Binding-site contacts:
Ligand atom O4 contacts residue GLN222 of chain 1.B at 2.5 Å (h-bond).
Ligand atom C2 contacts residue ASN83 of chain 1.B at 3.4 Å.
Ligand atom O5 contacts residue GLU221 of chain 1.B at 3.1 Å (salt-bridge).
Ligand atom C3 contacts residue GLY105 of chain 1.B at 3.6 Å.
Ligand atom O2 contacts residue ASP136 of chain 1.B at 2.4 Å (salt-bridge).
Ligand atom C5 contacts residue GLU221 of chain 1.B at 3.6 Å.
Ligand atom O3 contacts residue GLY104 of chain 1.B at 3.4 Å.
Ligand atom O3 contacts residue ASN83 of chain 1.B at 3.1 Å (h-bond).
Ligand atom O6 contacts residue GLN222 of chain 1.B at 3.1 Å (h-bond).
Ligand atom C4 contacts residue ASP86 of chain 1.B at 3.3 Å.
Ligand atom O4 contacts residue SER45 of chain 1.B at 3.2 Å (h-bond).
Ligand atom O2 contacts residue ASN83 of chain 1.B at 3.1 Å (h-bond).
Ligand atom O6 contacts residue ASP86 of chain 1.B at 2.8 Å (salt-bridge).
Ligand atom O4 contacts residue PHE132 of chain 1.B at 3.2 Å.
Ligand atom O3 contacts residue PHE132 of chain 1.B at 3.4 Å.
Ligand atom C4 contacts residue GLN222 of chain 1.B at 3.5 Å.
Ligand atom O6 contacts residue GLU221 of chain 1.B at 3.0 Å (salt-bridge).
Ligand atom O6 contacts residue GLY220 of chain 1.B at 3.1 Å (h-bond).
Ligand atom O3 contacts residue GLY105 of chain 1.B at 3.5 Å (h-bond).
Ligand atom C6 contacts residue ASP86 of chain 1.B at 3.6 Å.
Ligand atom O4 contacts residue GLU221 of chain 1.B at 3.0 Å (salt-bridge).
Ligand atom C5 contacts residue PHE132 of chain 1.B at 3.6 Å (hydrophobic).
Ligand atom O3 contacts residue GLY106 of chain 1.B at 2.7 Å (h-bond).
Ligand atom O3 contacts residue GLU221 of chain 1.B at 3.1 Å (salt-bridge).
Ligand atom O4 contacts residue GLU221 of chain 1.B at 3.4 Å.
Ligand atom O2 contacts residue ALA134 of chain 1.B at 3.4 Å.
Ligand atom O6 contacts residue ASP136 of chain 1.B at 2.6 Å (salt-bridge).
Ligand atom O3 contacts residue GLN222 of chain 1.B at 3.5 Å (h-bond).
Ligand atom O4 contacts residue GLY106 of chain 1.B at 3.3 Å (h-bond).
Ligand atom C6 contacts residue GLU221 of chain 1.B at 3.2 Å.
Ligand atom C6 contacts residue PHE132 of chain 1.B at 3.5 Å (hydrophobic).
Ligand atom C4 contacts residue GLY106 of chain 1.B at 3.5 Å.
Ligand atom O4 contacts residue ASP86 of chain 1.B at 2.5 Å (salt-bridge).
Ligand atom C1 contacts residue GLU221 of chain 1.B at 3.6 Å.
Ligand atom C6 contacts residue GLN222 of chain 1.B at 3.5 Å.
Ligand atom O2 contacts residue SER137 of chain 1.B at 2.8 Å (h-bond).
Ligand atom O4 contacts residue ASN138 of chain 1.B at 3.0 Å (h-bond).
Ligand atom C2 contacts residue ASP136 of chain 1.B at 3.2 Å.
Ligand atom C4 contacts residue GLU221 of chain 1.B at 3.3 Å.
Ligand atom C1 contacts residue ASP136 of chain 1.B at 3.6 Å.

Sequence of chain 1.B:
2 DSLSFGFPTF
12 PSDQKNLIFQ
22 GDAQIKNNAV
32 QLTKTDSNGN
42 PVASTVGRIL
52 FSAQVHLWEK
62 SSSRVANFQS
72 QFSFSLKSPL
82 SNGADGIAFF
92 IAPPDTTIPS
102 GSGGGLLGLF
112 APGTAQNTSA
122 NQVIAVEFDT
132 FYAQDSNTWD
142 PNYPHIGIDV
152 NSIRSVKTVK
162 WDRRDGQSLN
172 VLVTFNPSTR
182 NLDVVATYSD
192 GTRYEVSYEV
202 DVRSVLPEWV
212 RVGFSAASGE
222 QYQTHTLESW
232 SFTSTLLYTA

A small-molecule ligand and the protein it binds are described below.
Small molecule (SMILES): OC[C@H]1O[C@H](O[C@@H]2[C@H](O)[C@@H](OC[C@H]3O[C@@H](O)[C@@H](O)[C@@H](O)[C@@H]3O)O[C@H](CO[C@H]3O[C@H](CO)[C@@H](O)[C@H](O)[C@@H]3O[C@H]3O[C@H](CO)[C@@H](O)[C@H](O)[C@@H]3O)[C@H]2O)[C@@H](O)[C@@H](O)[C@@H]1O